Sequence of chain 1.A:
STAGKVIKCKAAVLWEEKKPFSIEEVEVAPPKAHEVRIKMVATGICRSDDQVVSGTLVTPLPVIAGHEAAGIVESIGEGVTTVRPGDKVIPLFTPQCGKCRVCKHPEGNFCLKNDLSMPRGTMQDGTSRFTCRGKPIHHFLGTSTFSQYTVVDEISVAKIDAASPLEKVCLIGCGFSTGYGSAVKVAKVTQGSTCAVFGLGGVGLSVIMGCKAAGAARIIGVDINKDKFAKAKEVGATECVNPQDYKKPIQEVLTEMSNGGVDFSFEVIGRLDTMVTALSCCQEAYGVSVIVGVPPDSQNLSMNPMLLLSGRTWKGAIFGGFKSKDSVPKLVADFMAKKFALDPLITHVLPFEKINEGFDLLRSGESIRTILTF

The small molecule below binds the protein below.
Small molecule (SMILES): OCc1c(F)c(F)c(F)c(F)c1F

Sequence of chain 1.B:
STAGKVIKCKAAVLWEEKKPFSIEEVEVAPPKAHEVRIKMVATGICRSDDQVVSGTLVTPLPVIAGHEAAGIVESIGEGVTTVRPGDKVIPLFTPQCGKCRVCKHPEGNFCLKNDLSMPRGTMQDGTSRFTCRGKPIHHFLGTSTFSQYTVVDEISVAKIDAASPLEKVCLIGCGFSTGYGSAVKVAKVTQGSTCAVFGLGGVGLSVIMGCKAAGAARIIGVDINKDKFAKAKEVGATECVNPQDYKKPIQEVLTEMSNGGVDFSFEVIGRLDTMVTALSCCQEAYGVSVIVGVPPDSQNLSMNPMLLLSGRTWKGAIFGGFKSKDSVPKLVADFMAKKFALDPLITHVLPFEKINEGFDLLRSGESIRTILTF

Binding-site contacts:
Ligand atom F3 contacts residue LEU309 of chain 1.B at 3.8 Å.
Ligand atom C7 contacts residue SER48 of chain 1.A at 3.4 Å.
Ligand atom O1 contacts residue CYS46 of chain 1.A at 3.4 Å (h-bond).
Ligand atom F5 contacts residue PHE140 of chain 1.A at 3.3 Å.
Ligand atom C1 contacts residue PHE93 of chain 1.A at 4.0 Å (hydrophobic).
Ligand atom F2 contacts residue ILE318 of chain 1.A at 3.7 Å.
Ligand atom C1 contacts residue SER48 of chain 1.A at 3.4 Å.
Ligand atom C7 contacts residue PHE93 of chain 1.A at 3.6 Å (hydrophobic).
Ligand atom C6 contacts residue SER48 of chain 1.A at 3.5 Å.
Ligand atom O1 contacts residue SER48 of chain 1.A at 2.6 Å (h-bond).
Ligand atom F6 contacts residue HIS67 of chain 1.A at 3.4 Å.
Ligand atom C2 contacts residue SER48 of chain 1.A at 4.0 Å.
Ligand atom C7 contacts residue NAJ1 of chain 1.E at 3.3 Å.
Ligand atom F6 contacts residue PHE140 of chain 1.A at 4.0 Å.
Ligand atom C2 contacts residue VAL294 of chain 1.A at 3.7 Å (hydrophobic).
Ligand atom F3 contacts residue VAL294 of chain 1.A at 3.5 Å.
Ligand atom F3 contacts residue ILE318 of chain 1.A at 3.5 Å.
Ligand atom O1 contacts residue CYS174 of chain 1.A at 3.4 Å (h-bond).
Ligand atom C7 contacts residue HIS67 of chain 1.A at 3.5 Å.
Ligand atom O1 contacts residue NAJ1 of chain 1.E at 3.0 Å.
Ligand atom F2 contacts residue VAL294 of chain 1.A at 3.7 Å.
Ligand atom C6 contacts residue LEU141 of chain 1.A at 3.7 Å (hydrophobic).
Ligand atom C2 contacts residue NAJ1 of chain 1.E at 4.1 Å.
Ligand atom F6 contacts residue LEU141 of chain 1.A at 3.3 Å.
Ligand atom C5 contacts residue LEU57 of chain 1.A at 3.6 Å (hydrophobic).
Ligand atom C7 contacts residue CYS174 of chain 1.A at 3.6 Å (hydrophobic).
Ligand atom F6 contacts residue SER48 of chain 1.A at 3.2 Å.
Ligand atom O1 contacts residue HIS67 of chain 1.A at 3.0 Å (h-bond).
Ligand atom C4 contacts residue LEU57 of chain 1.A at 3.9 Å (hydrophobic).
Ligand atom F4 contacts residue LEU57 of chain 1.A at 3.8 Å.
Ligand atom C4 contacts residue LEU116 of chain 1.A at 4.0 Å (hydrophobic).
Ligand atom F2 contacts residue NAJ1 of chain 1.E at 2.9 Å.
Ligand atom O1 contacts residue ZN1 of chain 1.C at 1.9 Å.
Ligand atom F5 contacts residue LEU57 of chain 1.A at 3.4 Å.
Ligand atom C5 contacts residue LEU141 of chain 1.A at 3.7 Å (hydrophobic).
Ligand atom F3 contacts residue LEU116 of chain 1.A at 3.8 Å.
Ligand atom C3 contacts residue VAL294 of chain 1.A at 3.6 Å (hydrophobic).
Ligand atom C3 contacts residue LEU116 of chain 1.A at 3.9 Å (hydrophobic).
Ligand atom F5 contacts residue LEU141 of chain 1.A at 3.4 Å.
Ligand atom C7 contacts residue ZN1 of chain 1.C at 2.9 Å.